A small-molecule ligand and the protein it binds are described below.
Small molecule (SMILES): Nc1ncnc2c1ncn2[C@@H]1O[C@H](CO[P](=O)(O)OC(=O)[C@@H](N)Cc2c[nH]c3ccccc23)[C@@H](O)[C@H]1O

Binding-site contacts:
Ligand atom CE2 contacts residue GLY161 of chain 1.A at 3.4 Å.
Ligand atom N3 contacts residue ALA310 of chain 1.A at 3.6 Å.
Ligand atom NE1 contacts residue GLN194 of chain 1.A at 3.1 Å (h-bond).
Ligand atom CD1 contacts residue GLN194 of chain 1.A at 3.3 Å.
Ligand atom O2' contacts residue GLN313 of chain 1.A at 3.5 Å.
Ligand atom CZ2 contacts residue GLY161 of chain 1.A at 3.5 Å.
Ligand atom N1 contacts residue PHE340 of chain 1.A at 2.8 Å (h-bond).
Ligand atom C2 contacts residue PHE340 of chain 1.A at 3.6 Å (hydrophobic).
Ligand atom C1' contacts residue PRO176 of chain 1.A at 3.6 Å (hydrophobic).
Ligand atom CE3 contacts residue GLY161 of chain 1.A at 3.5 Å.
Ligand atom CB contacts residue ARG162 of chain 1.A at 3.5 Å.
Ligand atom O4' contacts residue HIS173 of chain 1.A at 3.6 Å.
Ligand atom CZ2 contacts residue TYR159 of chain 1.A at 3.6 Å (hydrophobic).
Ligand atom CH2 contacts residue GLY161 of chain 1.A at 3.5 Å.
Ligand atom CA contacts residue GLN313 of chain 1.A at 3.4 Å.
Ligand atom C5' contacts residue GLY161 of chain 1.A at 3.6 Å.
Ligand atom CZ2 contacts residue PHE317 of chain 1.A at 3.4 Å (hydrophobic).
Ligand atom N6 contacts residue MSE350 of chain 1.A at 3.2 Å (h-bond).
Ligand atom CD1 contacts residue GLN284 of chain 1.A at 3.3 Å.
Ligand atom C contacts residue GLY163 of chain 1.A at 3.6 Å.
Ligand atom O4' contacts residue PRO176 of chain 1.A at 3.7 Å.
Ligand atom O1P contacts residue ARG162 of chain 1.A at 2.8 Å (salt-bridge).
Ligand atom NH3 contacts residue GLU199 of chain 1.A at 2.6 Å (salt-bridge).
Ligand atom CG contacts residue GLN284 of chain 1.A at 3.6 Å.
Ligand atom O2' contacts residue ASP312 of chain 1.A at 2.6 Å (salt-bridge).
Ligand atom CD2 contacts residue GLY161 of chain 1.A at 3.4 Å.
Ligand atom CE2 contacts residue GLN284 of chain 1.A at 3.6 Å.
Ligand atom N6 contacts residue PHE340 of chain 1.A at 3.1 Å (h-bond).
Ligand atom NE1 contacts residue TYR159 of chain 1.A at 2.8 Å (h-bond).
Ligand atom C2 contacts residue GLY172 of chain 1.A at 3.4 Å.
Ligand atom NE1 contacts residue GLN284 of chain 1.A at 3.4 Å.
Ligand atom N3 contacts residue GLY172 of chain 1.A at 3.5 Å (h-bond).
Ligand atom CA contacts residue GLN284 of chain 1.A at 3.6 Å.
Ligand atom NH3 contacts residue GLN284 of chain 1.A at 2.9 Å (h-bond).
Ligand atom O2' contacts residue ALA310 of chain 1.A at 2.8 Å.
Ligand atom CE2 contacts residue TYR159 of chain 1.A at 3.5 Å (hydrophobic).
Ligand atom O1P contacts residue GLY163 of chain 1.A at 2.9 Å (h-bond).
Ligand atom N6 contacts residue LYS349 of chain 1.A at 3.6 Å.
Ligand atom CZ3 contacts residue GLY161 of chain 1.A at 3.5 Å.
Ligand atom N1 contacts residue PHE339 of chain 1.A at 3.6 Å.

Sequence of chain 1.A:
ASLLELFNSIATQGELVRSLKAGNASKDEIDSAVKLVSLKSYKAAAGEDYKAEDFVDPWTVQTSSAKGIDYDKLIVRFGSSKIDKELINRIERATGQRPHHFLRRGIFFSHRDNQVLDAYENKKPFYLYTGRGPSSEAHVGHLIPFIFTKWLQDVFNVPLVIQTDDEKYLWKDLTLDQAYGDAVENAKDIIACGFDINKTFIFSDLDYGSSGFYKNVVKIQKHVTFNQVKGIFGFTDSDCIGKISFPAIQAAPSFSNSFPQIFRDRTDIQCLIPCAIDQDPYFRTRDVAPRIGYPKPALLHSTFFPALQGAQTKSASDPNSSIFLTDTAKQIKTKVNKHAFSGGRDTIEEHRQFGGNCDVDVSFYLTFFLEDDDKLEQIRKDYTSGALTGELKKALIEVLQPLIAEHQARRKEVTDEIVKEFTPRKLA